Binding-site contacts:
Ligand atom O7 contacts residue THR65 of chain 1.A at 3.0 Å (h-bond).
Ligand atom C1 contacts residue LEU240 of chain 1.A at 3.8 Å (hydrophobic).
Ligand atom C1 contacts residue TYR215 of chain 1.A at 3.4 Å (hydrophobic).
Ligand atom C6 contacts residue LYS69 of chain 1.A at 4.0 Å.
Ligand atom C9 contacts residue VAL64 of chain 1.A at 3.7 Å (hydrophobic).
Ligand atom C4 contacts residue LEU240 of chain 1.A at 3.8 Å (hydrophobic).
Ligand atom O11 contacts residue GLN247 of chain 1.A at 3.0 Å (h-bond).
Ligand atom O7 contacts residue LYS69 of chain 1.A at 2.9 Å (salt-bridge).
Ligand atom O2 contacts residue SER20 of chain 1.A at 2.7 Å (h-bond).
Ligand atom C10 contacts residue LEU240 of chain 1.A at 4.2 Å (hydrophobic).
Ligand atom O12 contacts residue ASN90 of chain 1.A at 2.9 Å (h-bond).
Ligand atom O3 contacts residue TYR215 of chain 1.A at 2.5 Å (h-bond).
Ligand atom O2 contacts residue VAL10 of chain 1.A at 3.8 Å.
Ligand atom C5 contacts residue THR65 of chain 1.A at 3.5 Å.
Ligand atom C9 contacts residue GLN243 of chain 1.A at 3.8 Å.
Ligand atom C5 contacts residue LEU240 of chain 1.A at 4.1 Å (hydrophobic).
Ligand atom O2 contacts residue TYR215 of chain 1.A at 3.6 Å.
Ligand atom O3 contacts residue SER18 of chain 1.A at 3.6 Å.
Ligand atom C6 contacts residue ASP105 of chain 1.A at 4.2 Å.
Ligand atom O12 contacts residue VAL64 of chain 1.A at 4.1 Å.
Ligand atom O3 contacts residue LEU240 of chain 1.A at 4.2 Å.
Ligand atom O12 contacts residue GLN243 of chain 1.A at 3.5 Å (h-bond).
Ligand atom C10 contacts residue SER20 of chain 1.A at 3.4 Å.
Ligand atom O11 contacts residue SER63 of chain 1.A at 3.6 Å.
Ligand atom C4 contacts residue SER20 of chain 1.A at 3.9 Å.
Ligand atom O11 contacts residue VAL64 of chain 1.A at 3.9 Å.
Ligand atom O12 contacts residue ASP105 of chain 1.A at 2.6 Å (salt-bridge).
Ligand atom C6 contacts residue THR65 of chain 1.A at 3.9 Å.
Ligand atom O11 contacts residue ASN90 of chain 1.A at 3.5 Å (h-bond).
Ligand atom C1 contacts residue SER20 of chain 1.A at 3.5 Å.
Ligand atom C4 contacts residue THR65 of chain 1.A at 4.0 Å.
Ligand atom C10 contacts residue VAL10 of chain 1.A at 4.2 Å (hydrophobic).
Ligand atom O2 contacts residue LEU240 of chain 1.A at 4.0 Å.
Ligand atom O2 contacts residue SER18 of chain 1.A at 2.4 Å (h-bond).
Ligand atom C1 contacts residue SER18 of chain 1.A at 3.4 Å.
Ligand atom O12 contacts residue LYS69 of chain 1.A at 3.4 Å (salt-bridge).
Ligand atom C8 contacts residue GLN243 of chain 1.A at 3.5 Å.
Ligand atom O11 contacts residue GLN243 of chain 1.A at 3.1 Å (h-bond).
Ligand atom C8 contacts residue ASN90 of chain 1.A at 3.9 Å.
Ligand atom C8 contacts residue ASP105 of chain 1.A at 3.7 Å.

A protein and the small-molecule ligand that binds it are described below.
Small molecule (SMILES): O=C(O)C1=C[C@@H](O)[C@@H](O)[C@H](O)C1

Sequence of chain 1.A:
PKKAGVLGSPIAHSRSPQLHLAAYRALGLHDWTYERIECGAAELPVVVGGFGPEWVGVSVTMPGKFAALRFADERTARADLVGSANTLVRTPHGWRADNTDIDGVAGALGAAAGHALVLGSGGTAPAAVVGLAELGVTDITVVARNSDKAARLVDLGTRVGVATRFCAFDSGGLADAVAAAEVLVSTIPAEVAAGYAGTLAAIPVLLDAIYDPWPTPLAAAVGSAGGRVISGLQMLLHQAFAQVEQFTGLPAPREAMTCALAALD